Sequence of chain 1.A:
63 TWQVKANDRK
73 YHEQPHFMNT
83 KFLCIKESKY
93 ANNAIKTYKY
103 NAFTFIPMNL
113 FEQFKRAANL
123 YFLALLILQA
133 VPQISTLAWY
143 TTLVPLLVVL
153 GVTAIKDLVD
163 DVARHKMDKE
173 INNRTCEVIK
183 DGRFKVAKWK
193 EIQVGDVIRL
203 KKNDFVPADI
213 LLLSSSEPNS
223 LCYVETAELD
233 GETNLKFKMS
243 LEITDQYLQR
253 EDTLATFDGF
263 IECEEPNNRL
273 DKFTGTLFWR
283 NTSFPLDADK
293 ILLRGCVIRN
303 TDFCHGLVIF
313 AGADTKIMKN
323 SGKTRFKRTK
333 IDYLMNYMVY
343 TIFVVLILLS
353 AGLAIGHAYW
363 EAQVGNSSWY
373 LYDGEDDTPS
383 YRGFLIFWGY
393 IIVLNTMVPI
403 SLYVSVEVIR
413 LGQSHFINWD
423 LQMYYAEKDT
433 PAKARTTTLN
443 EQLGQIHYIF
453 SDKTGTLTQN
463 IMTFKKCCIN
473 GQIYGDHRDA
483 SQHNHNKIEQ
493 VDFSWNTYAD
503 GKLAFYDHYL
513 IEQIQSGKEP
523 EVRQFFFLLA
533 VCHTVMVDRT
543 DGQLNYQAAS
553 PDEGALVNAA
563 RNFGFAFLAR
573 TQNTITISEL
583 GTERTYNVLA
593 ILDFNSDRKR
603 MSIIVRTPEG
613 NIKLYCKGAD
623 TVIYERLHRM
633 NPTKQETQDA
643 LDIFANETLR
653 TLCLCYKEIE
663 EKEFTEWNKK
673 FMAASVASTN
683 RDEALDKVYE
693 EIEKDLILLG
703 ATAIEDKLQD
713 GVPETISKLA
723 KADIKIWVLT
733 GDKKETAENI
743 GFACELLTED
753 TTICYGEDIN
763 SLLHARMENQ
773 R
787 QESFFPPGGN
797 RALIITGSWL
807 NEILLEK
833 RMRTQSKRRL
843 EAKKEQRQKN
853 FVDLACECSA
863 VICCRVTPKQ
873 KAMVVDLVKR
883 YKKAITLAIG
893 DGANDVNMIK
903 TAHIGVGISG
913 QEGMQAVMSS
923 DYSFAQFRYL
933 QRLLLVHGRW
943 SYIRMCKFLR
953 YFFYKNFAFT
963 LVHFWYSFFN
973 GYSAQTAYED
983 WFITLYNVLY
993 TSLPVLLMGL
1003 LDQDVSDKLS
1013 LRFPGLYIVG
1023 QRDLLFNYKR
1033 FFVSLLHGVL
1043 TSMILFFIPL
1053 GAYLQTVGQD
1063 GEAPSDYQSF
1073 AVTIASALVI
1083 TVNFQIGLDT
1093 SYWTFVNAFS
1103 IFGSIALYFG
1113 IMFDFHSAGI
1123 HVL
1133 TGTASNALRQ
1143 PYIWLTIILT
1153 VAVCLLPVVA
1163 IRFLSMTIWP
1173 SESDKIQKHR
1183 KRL

Binding-site contacts:
Ligand atom O5 contacts residue ASN239 of chain 1.B at 4.1 Å.
Ligand atom C8 contacts residue TRP371 of chain 1.A at 3.5 Å (hydrophobic).
Ligand atom C3 contacts residue ASN184 of chain 1.B at 3.8 Å.
Ligand atom C2 contacts residue ASN239 of chain 1.B at 3.5 Å.
Ligand atom C7 contacts residue PRO304 of chain 1.B at 3.9 Å (hydrophobic).
Ligand atom C1 contacts residue ASN302 of chain 1.B at 3.8 Å.
Ligand atom C6 contacts residue ASN239 of chain 1.B at 3.6 Å.
Ligand atom C4 contacts residue ASN184 of chain 1.B at 4.2 Å.
Ligand atom O7 contacts residue LEU241 of chain 1.B at 3.6 Å.
Ligand atom C6 contacts residue PRO304 of chain 1.B at 4.0 Å (hydrophobic).
Ligand atom O4 contacts residue ASN239 of chain 1.B at 4.1 Å.
Ligand atom C6 contacts residue VAL238 of chain 1.B at 3.8 Å (hydrophobic).
Ligand atom C7 contacts residue ASN184 of chain 1.B at 3.0 Å.
Ligand atom O7 contacts residue ASN184 of chain 1.B at 2.7 Å (h-bond).
Ligand atom C8 contacts residue LEU241 of chain 1.B at 3.4 Å (hydrophobic).
Ligand atom C3 contacts residue ASN239 of chain 1.B at 3.4 Å.
Ligand atom O6 contacts residue TYR303 of chain 1.B at 3.2 Å.
Ligand atom C2 contacts residue ASN184 of chain 1.B at 2.4 Å.
Ligand atom C1 contacts residue ASN184 of chain 1.B at 1.4 Å.
Ligand atom C6 contacts residue TRP371 of chain 1.A at 3.7 Å (hydrophobic).
Ligand atom C8 contacts residue ASN302 of chain 1.B at 3.8 Å.
Ligand atom C5 contacts residue ASN184 of chain 1.B at 3.6 Å.
Ligand atom C5 contacts residue ASN239 of chain 1.B at 4.0 Å.
Ligand atom C5 contacts residue ASN302 of chain 1.B at 4.0 Å.
Ligand atom O6 contacts residue PRO304 of chain 1.B at 3.7 Å.
Ligand atom N2 contacts residue ASN239 of chain 1.B at 3.3 Å (h-bond).
Ligand atom O6 contacts residue VAL238 of chain 1.B at 3.5 Å (h-bond).
Ligand atom O6 contacts residue TRP371 of chain 1.A at 2.9 Å.
Ligand atom O6 contacts residue ASN239 of chain 1.B at 4.0 Å.
Ligand atom O5 contacts residue ASN184 of chain 1.B at 2.3 Å (h-bond).
Ligand atom C5 contacts residue VAL238 of chain 1.B at 4.0 Å (hydrophobic).
Ligand atom O3 contacts residue ASN239 of chain 1.B at 3.9 Å.
Ligand atom C1 contacts residue ASN239 of chain 1.B at 3.2 Å.
Ligand atom C8 contacts residue PRO304 of chain 1.B at 3.5 Å (hydrophobic).
Ligand atom O7 contacts residue PRO304 of chain 1.B at 4.0 Å.
Ligand atom C5 contacts residue PRO304 of chain 1.B at 4.0 Å (hydrophobic).
Ligand atom N2 contacts residue ASN184 of chain 1.B at 2.9 Å (h-bond).
Ligand atom O5 contacts residue ASN302 of chain 1.B at 4.2 Å.
Ligand atom C7 contacts residue LEU241 of chain 1.B at 3.8 Å (hydrophobic).
Ligand atom C4 contacts residue ASN239 of chain 1.B at 3.6 Å.

Sequence of chain 1.B:
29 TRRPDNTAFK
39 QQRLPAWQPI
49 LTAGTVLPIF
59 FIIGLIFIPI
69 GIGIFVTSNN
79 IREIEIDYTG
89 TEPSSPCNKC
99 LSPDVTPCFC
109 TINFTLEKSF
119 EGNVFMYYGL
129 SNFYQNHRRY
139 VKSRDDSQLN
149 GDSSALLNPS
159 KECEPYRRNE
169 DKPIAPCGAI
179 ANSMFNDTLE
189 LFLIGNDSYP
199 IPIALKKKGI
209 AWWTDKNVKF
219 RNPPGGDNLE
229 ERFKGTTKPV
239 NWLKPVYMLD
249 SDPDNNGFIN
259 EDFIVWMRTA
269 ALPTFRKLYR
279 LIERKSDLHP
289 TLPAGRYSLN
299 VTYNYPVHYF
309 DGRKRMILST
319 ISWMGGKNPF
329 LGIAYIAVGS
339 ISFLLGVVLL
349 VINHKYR

The small molecule below binds the protein below.
Small molecule (SMILES): CC(=O)N[C@H]1[C@H](O[C@H]2[C@H](O)[C@@H](NC(C)=O)CO[C@@H]2CO)O[C@H](CO)[C@@H](O[C@@H]2O[C@H](CO)[C@@H](O)[C@H](O)[C@@H]2O)[C@@H]1O